A protein and the small-molecule ligand that binds it are described below.
Small molecule (SMILES): CC(=O)N[C@@H]1[C@@H](O)[C@H](O)[C@@H](CO)O[C@H]1O

Sequence of chain 2.C:
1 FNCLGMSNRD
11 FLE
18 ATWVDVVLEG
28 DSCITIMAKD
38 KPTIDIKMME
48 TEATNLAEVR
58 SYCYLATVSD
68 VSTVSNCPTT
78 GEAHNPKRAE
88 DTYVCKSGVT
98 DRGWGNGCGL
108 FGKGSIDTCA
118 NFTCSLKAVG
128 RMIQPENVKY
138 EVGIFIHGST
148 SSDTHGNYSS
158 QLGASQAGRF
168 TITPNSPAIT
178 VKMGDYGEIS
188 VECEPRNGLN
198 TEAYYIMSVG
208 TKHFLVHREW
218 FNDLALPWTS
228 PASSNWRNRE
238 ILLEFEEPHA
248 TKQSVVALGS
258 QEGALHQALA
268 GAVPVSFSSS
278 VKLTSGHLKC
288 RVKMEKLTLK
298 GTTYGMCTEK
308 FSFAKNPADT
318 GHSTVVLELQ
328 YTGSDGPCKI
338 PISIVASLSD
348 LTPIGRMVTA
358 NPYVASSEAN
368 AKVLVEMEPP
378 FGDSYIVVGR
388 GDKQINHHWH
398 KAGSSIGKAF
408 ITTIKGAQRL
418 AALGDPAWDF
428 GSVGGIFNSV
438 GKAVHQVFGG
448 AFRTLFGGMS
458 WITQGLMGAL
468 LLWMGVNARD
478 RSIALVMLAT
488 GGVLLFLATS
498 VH

Binding-site contacts:
Ligand atom O7 contacts residue ASN154 of chain 2.C at 3.8 Å.
Ligand atom C1 contacts residue ASN154 of chain 2.C at 1.4 Å.
Ligand atom C1 contacts residue SER157 of chain 2.C at 4.2 Å.
Ligand atom C5 contacts residue SER156 of chain 2.C at 4.4 Å.
Ligand atom C3 contacts residue ASN154 of chain 2.C at 3.9 Å.
Ligand atom C4 contacts residue ASN154 of chain 2.C at 4.2 Å.
Ligand atom C1 contacts residue SER156 of chain 2.C at 4.1 Å.
Ligand atom C8 contacts residue ASN154 of chain 2.C at 3.8 Å.
Ligand atom C2 contacts residue ASN154 of chain 2.C at 2.5 Å.
Ligand atom N2 contacts residue ASN154 of chain 2.C at 3.1 Å (h-bond).
Ligand atom O6 contacts residue SER157 of chain 2.C at 4.4 Å.
Ligand atom O5 contacts residue SER157 of chain 2.C at 3.5 Å (h-bond).
Ligand atom O5 contacts residue SER156 of chain 2.C at 4.3 Å.
Ligand atom O5 contacts residue ASN154 of chain 2.C at 2.3 Å (h-bond).
Ligand atom C5 contacts residue ASN154 of chain 2.C at 3.6 Å.
Ligand atom C5 contacts residue SER157 of chain 2.C at 4.3 Å.
Ligand atom C7 contacts residue ASN154 of chain 2.C at 3.4 Å.
Ligand atom C6 contacts residue SER157 of chain 2.C at 4.1 Å.